Sequence of chain 1.B:
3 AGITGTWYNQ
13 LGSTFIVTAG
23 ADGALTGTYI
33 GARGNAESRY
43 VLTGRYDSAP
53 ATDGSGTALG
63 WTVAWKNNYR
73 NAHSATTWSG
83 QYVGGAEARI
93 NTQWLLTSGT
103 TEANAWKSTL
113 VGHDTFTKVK

A protein and the small-molecule ligand that binds it are described below.
Small molecule (SMILES): NCCCC[C@@H](C=O)NC(=O)[C@H](CCC(=O)O)NC(=O)[C@H](Cc1ccccc1)NC(=O)[C@H](CCC(N)=O)NC(=O)[C@@H]1CCCN1C(=O)[C@@H](N)Cc1cnc[nH]1

Binding-site contacts:
Ligand atom CD contacts residue ARG72 of chain 1.C at 3.2 Å.
Ligand atom CE1 contacts residue TRP67 of chain 1.C at 3.4 Å (hydrophobic).
Ligand atom CD2 contacts residue SER76 of chain 1.C at 3.7 Å.
Ligand atom NE2 contacts residue TRP67 of chain 1.C at 3.6 Å.
Ligand atom CD contacts residue TRP80 of chain 1.C at 3.8 Å (hydrophobic).
Ligand atom NZ contacts residue ALA105 of chain 1.B at 3.8 Å.
Ligand atom CB contacts residue TRP67 of chain 1.C at 3.5 Å (hydrophobic).
Ligand atom CB contacts residue TRP67 of chain 1.C at 3.8 Å (hydrophobic).
Ligand atom OE1 contacts residue ARG72 of chain 1.C at 2.7 Å (salt-bridge).
Ligand atom CD1 contacts residue TRP108 of chain 1.B at 3.6 Å (hydrophobic).
Ligand atom CE1 contacts residue LEU98 of chain 1.C at 4.0 Å (hydrophobic).
Ligand atom CG contacts residue TRP108 of chain 1.B at 3.4 Å (hydrophobic).
Ligand atom OE1 contacts residue TRP96 of chain 1.C at 3.8 Å.
Ligand atom OE2 contacts residue ARG72 of chain 1.C at 2.6 Å (salt-bridge).
Ligand atom NE2 contacts residue THR78 of chain 1.C at 2.7 Å (h-bond).
Ligand atom CD2 contacts residue TRP108 of chain 1.B at 3.1 Å (hydrophobic).
Ligand atom CE1 contacts residue TRP108 of chain 1.B at 3.5 Å (hydrophobic).
Ligand atom NE2 contacts residue LEU98 of chain 1.C at 3.8 Å.
Ligand atom CB contacts residue TRP108 of chain 1.B at 3.8 Å (hydrophobic).
Ligand atom O contacts residue ALA34 of chain 1.C at 2.6 Å.
Ligand atom CB contacts residue TRP108 of chain 1.B at 3.6 Å (hydrophobic).
Ligand atom C contacts residue ALA34 of chain 1.C at 3.7 Å (hydrophobic).
Ligand atom NE2 contacts residue TRP67 of chain 1.C at 3.6 Å.
Ligand atom CD contacts residue ALA74 of chain 1.C at 4.0 Å (hydrophobic).
Ligand atom CA contacts residue ALA34 of chain 1.C at 3.9 Å (hydrophobic).
Ligand atom O contacts residue SER15 of chain 1.C at 3.8 Å.
Ligand atom CA contacts residue TRP67 of chain 1.C at 3.8 Å (hydrophobic).
Ligand atom CE2 contacts residue TRP108 of chain 1.B at 3.3 Å (hydrophobic).
Ligand atom CB contacts residue TYR42 of chain 1.C at 3.5 Å (hydrophobic).
Ligand atom CZ contacts residue TRP96 of chain 1.C at 3.4 Å (hydrophobic).
Ligand atom NE2 contacts residue LEU98 of chain 1.C at 4.0 Å.
Ligand atom NE2 contacts residue SER76 of chain 1.C at 3.0 Å (h-bond).
Ligand atom O contacts residue ALA34 of chain 1.C at 3.7 Å.
Ligand atom CG contacts residue TRP67 of chain 1.C at 4.0 Å (hydrophobic).
Ligand atom CB contacts residue ARG72 of chain 1.C at 3.7 Å.
Ligand atom CG contacts residue TYR42 of chain 1.C at 3.5 Å (hydrophobic).
Ligand atom CD contacts residue THR78 of chain 1.C at 3.9 Å.
Ligand atom CZ contacts residue TRP108 of chain 1.B at 3.6 Å (hydrophobic).
Ligand atom OE1 contacts residue TRP80 of chain 1.C at 3.6 Å.
Ligand atom OE2 contacts residue SER40 of chain 1.C at 3.8 Å.

Sequence of chain 1.C:
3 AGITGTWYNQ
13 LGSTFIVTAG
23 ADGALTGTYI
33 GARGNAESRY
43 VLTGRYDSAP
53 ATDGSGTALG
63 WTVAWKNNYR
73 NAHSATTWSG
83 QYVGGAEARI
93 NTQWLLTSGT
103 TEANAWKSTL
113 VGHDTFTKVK